Sequence of chain 3.A:
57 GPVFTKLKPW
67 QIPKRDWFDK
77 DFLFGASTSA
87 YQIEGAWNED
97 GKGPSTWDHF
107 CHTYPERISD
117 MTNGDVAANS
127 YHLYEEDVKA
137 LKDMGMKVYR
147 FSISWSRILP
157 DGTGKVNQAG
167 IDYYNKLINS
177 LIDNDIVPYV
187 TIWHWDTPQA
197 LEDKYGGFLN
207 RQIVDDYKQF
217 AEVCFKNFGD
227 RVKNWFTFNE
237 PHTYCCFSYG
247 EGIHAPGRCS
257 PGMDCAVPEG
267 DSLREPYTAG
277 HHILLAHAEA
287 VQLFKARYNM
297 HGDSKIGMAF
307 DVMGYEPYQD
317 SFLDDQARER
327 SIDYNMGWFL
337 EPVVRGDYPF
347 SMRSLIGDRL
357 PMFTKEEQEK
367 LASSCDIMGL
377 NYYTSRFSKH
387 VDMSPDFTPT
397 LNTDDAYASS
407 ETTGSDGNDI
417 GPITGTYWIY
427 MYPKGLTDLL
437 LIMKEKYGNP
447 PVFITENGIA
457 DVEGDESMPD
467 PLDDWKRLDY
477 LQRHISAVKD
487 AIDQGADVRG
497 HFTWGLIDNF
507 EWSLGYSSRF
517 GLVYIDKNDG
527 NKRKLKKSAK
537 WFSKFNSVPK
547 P

Binding-site contacts:
Ligand atom C5 contacts residue DNF1 of chain 3.C at 3.6 Å.
Ligand atom F2 contacts residue HIS190 of chain 3.A at 3.0 Å.
Ligand atom C1 contacts residue GLU236 of chain 3.A at 3.1 Å.
Ligand atom O3 contacts residue TRP508 of chain 3.A at 2.9 Å (h-bond).
Ligand atom C6 contacts residue PHE516 of chain 3.A at 3.6 Å (hydrophobic).
Ligand atom C4 contacts residue TRP508 of chain 3.A at 3.7 Å (hydrophobic).
Ligand atom O5 contacts residue GLU236 of chain 3.A at 3.8 Å.
Ligand atom C2 contacts residue GLU452 of chain 3.A at 2.8 Å.
Ligand atom O4 contacts residue GLN88 of chain 3.A at 2.9 Å (h-bond).
Ligand atom O4 contacts residue TRP508 of chain 3.A at 3.6 Å.
Ligand atom O4 contacts residue TRP500 of chain 3.A at 3.3 Å (h-bond).
Ligand atom C5 contacts residue TRP500 of chain 3.A at 3.6 Å (hydrophobic).
Ligand atom C3 contacts residue GLU452 of chain 3.A at 3.4 Å.
Ligand atom O5 contacts residue DNF1 of chain 3.C at 2.8 Å (h-bond).
Ligand atom C3 contacts residue TRP508 of chain 3.A at 3.8 Å (hydrophobic).
Ligand atom C3 contacts residue TRP500 of chain 3.A at 3.6 Å (hydrophobic).
Ligand atom C4 contacts residue GLU507 of chain 3.A at 3.5 Å.
Ligand atom C5 contacts residue GLU452 of chain 3.A at 3.2 Å.
Ligand atom O3 contacts residue GLN88 of chain 3.A at 2.6 Å (h-bond).
Ligand atom C2 contacts residue DNF1 of chain 3.C at 3.2 Å.
Ligand atom C5 contacts residue TYR379 of chain 3.A at 3.2 Å (hydrophobic).
Ligand atom C3 contacts residue GLN88 of chain 3.A at 3.6 Å.
Ligand atom C2 contacts residue GLU236 of chain 3.A at 3.5 Å.
Ligand atom C4 contacts residue TRP500 of chain 3.A at 3.8 Å (hydrophobic).
Ligand atom F2 contacts residue ASN235 of chain 3.A at 2.8 Å.
Ligand atom C1 contacts residue DNF1 of chain 3.C at 3.1 Å.
Ligand atom C1 contacts residue GLU452 of chain 3.A at 1.8 Å.
Ligand atom C6 contacts residue GLU507 of chain 3.A at 3.4 Å.
Ligand atom O6 contacts residue DNF1 of chain 3.C at 3.2 Å (h-bond).
Ligand atom O6 contacts residue GLU507 of chain 3.A at 2.7 Å (salt-bridge).
Ligand atom C6 contacts residue TYR379 of chain 3.A at 3.5 Å (hydrophobic).
Ligand atom C2 contacts residue HIS190 of chain 3.A at 3.8 Å.
Ligand atom O5 contacts residue GLU452 of chain 3.A at 2.6 Å (salt-bridge).
Ligand atom F2 contacts residue GLU452 of chain 3.A at 2.6 Å.
Ligand atom O3 contacts residue HIS190 of chain 3.A at 3.0 Å.
Ligand atom O5 contacts residue TYR379 of chain 3.A at 3.0 Å (h-bond).
Ligand atom C1 contacts residue TYR379 of chain 3.A at 3.5 Å (hydrophobic).
Ligand atom C4 contacts residue DNF1 of chain 3.C at 3.5 Å.
Ligand atom O4 contacts residue GLU507 of chain 3.A at 2.5 Å (salt-bridge).
Ligand atom O6 contacts residue TRP424 of chain 3.A at 3.6 Å.

The small molecule below binds the protein below.
Small molecule (SMILES): OC[C@H]1O[C@H](O)[C@H](F)[C@@H](O)[C@@H]1O